This small molecule binds to this protein.
Small molecule (SMILES): O=S(=O)(O)C[C@H]1O[C@](O)(CO)[C@@H](O)[C@@H]1O

Sequence of chain 1.D:
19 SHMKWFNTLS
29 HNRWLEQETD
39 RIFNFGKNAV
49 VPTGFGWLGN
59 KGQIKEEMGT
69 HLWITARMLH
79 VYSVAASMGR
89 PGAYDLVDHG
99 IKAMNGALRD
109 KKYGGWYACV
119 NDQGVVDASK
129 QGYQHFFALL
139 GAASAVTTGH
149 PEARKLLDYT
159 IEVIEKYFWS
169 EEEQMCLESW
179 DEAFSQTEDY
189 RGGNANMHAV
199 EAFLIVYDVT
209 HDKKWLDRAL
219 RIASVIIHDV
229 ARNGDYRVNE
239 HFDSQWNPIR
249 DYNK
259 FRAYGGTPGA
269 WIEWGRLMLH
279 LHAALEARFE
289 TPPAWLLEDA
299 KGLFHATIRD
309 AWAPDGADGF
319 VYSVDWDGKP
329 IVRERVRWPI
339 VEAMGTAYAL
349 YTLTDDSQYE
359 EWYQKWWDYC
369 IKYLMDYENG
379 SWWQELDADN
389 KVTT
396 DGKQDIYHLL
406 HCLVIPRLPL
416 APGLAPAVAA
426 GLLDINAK

Binding-site contacts:
Ligand atom C3 contacts residue TRP336 of chain 1.D at 4.1 Å (hydrophobic).
Ligand atom O5 contacts residue ARG75 of chain 1.D at 3.9 Å.
Ligand atom O6 contacts residue MET195 of chain 1.D at 3.7 Å.
Ligand atom C4 contacts residue TRP336 of chain 1.D at 3.3 Å (hydrophobic).
Ligand atom O6 contacts residue HIS403 of chain 1.D at 3.6 Å.
Ligand atom S1 contacts residue GLN382 of chain 1.D at 4.0 Å.
Ligand atom O5 contacts residue HIS196 of chain 1.D at 2.9 Å (h-bond).
Ligand atom S1 contacts residue ARG75 of chain 1.D at 3.7 Å.
Ligand atom C3 contacts residue HIS403 of chain 1.D at 3.9 Å.
Ligand atom C2 contacts residue TRP336 of chain 1.D at 3.9 Å (hydrophobic).
Ligand atom C2 contacts residue ARG75 of chain 1.D at 4.0 Å.
Ligand atom C2 contacts residue HIS403 of chain 1.D at 3.9 Å.
Ligand atom C4 contacts residue GLU271 of chain 1.D at 4.0 Å.
Ligand atom O4 contacts residue ARG75 of chain 1.D at 3.2 Å (salt-bridge).
Ligand atom O1 contacts residue ARG75 of chain 1.D at 2.8 Å (salt-bridge).
Ligand atom O3 contacts residue GLN399 of chain 1.D at 3.0 Å (h-bond).
Ligand atom O3 contacts residue GLN382 of chain 1.D at 3.8 Å.
Ligand atom O2 contacts residue GLN382 of chain 1.D at 2.9 Å (h-bond).
Ligand atom C3 contacts residue ARG75 of chain 1.D at 4.1 Å.
Ligand atom O7 contacts residue ASN192 of chain 1.D at 3.8 Å.
Ligand atom O2 contacts residue TRP336 of chain 1.D at 3.4 Å.
Ligand atom S1 contacts residue ASP400 of chain 1.D at 4.0 Å.
Ligand atom O5 contacts residue ASN192 of chain 1.D at 3.5 Å (h-bond).
Ligand atom C6 contacts residue TRP336 of chain 1.D at 4.1 Å (hydrophobic).
Ligand atom S1 contacts residue HIS403 of chain 1.D at 4.1 Å.
Ligand atom O3 contacts residue ARG75 of chain 1.D at 4.1 Å.
Ligand atom O3 contacts residue ASP400 of chain 1.D at 3.5 Å.
Ligand atom O6 contacts residue GLU271 of chain 1.D at 2.9 Å (salt-bridge).
Ligand atom C1 contacts residue TRP71 of chain 1.D at 4.0 Å (hydrophobic).
Ligand atom O3 contacts residue TRP71 of chain 1.D at 3.6 Å.
Ligand atom C3 contacts residue HIS196 of chain 1.D at 4.0 Å.
Ligand atom O6 contacts residue TRP336 of chain 1.D at 3.8 Å.
Ligand atom C4 contacts residue HIS403 of chain 1.D at 3.6 Å.
Ligand atom O4 contacts residue HIS403 of chain 1.D at 3.1 Å (h-bond).
Ligand atom O6 contacts residue HIS196 of chain 1.D at 3.3 Å (h-bond).
Ligand atom C1 contacts residue ARG75 of chain 1.D at 3.7 Å.
Ligand atom O1 contacts residue HIS403 of chain 1.D at 2.9 Å.
Ligand atom C5 contacts residue TRP336 of chain 1.D at 3.8 Å (hydrophobic).
Ligand atom O8 contacts residue TRP336 of chain 1.D at 4.0 Å.
Ligand atom O1 contacts residue ASP400 of chain 1.D at 3.2 Å.